Binding-site contacts:
Ligand atom O16 contacts residue GLN69 of chain 1.C at 3.6 Å.
Ligand atom S11 contacts residue ASN64 of chain 1.C at 3.7 Å.
Ligand atom O8 contacts residue HIS117 of chain 1.C at 3.7 Å.
Ligand atom N10 contacts residue THR198 of chain 1.C at 2.6 Å (h-bond).
Ligand atom O8 contacts residue HIS92 of chain 1.C at 3.3 Å.
Ligand atom C6 contacts residue HIS92 of chain 1.C at 3.7 Å.
Ligand atom F12 contacts residue HIS94 of chain 1.C at 3.0 Å.
Ligand atom N10 contacts residue HIS94 of chain 1.C at 3.4 Å (h-bond).
Ligand atom O16 contacts residue GLN90 of chain 1.C at 3.3 Å (h-bond).
Ligand atom O17 contacts residue GLN90 of chain 1.C at 3.5 Å (h-bond).
Ligand atom N10 contacts residue HIS117 of chain 1.C at 3.2 Å (h-bond).
Ligand atom N10 contacts residue HIS92 of chain 1.C at 3.5 Å (h-bond).
Ligand atom C25 contacts residue VAL128 of chain 1.C at 3.4 Å (hydrophobic).
Ligand atom C5 contacts residue HIS92 of chain 1.C at 3.4 Å.
Ligand atom O8 contacts residue ZN1 of chain 1.I at 3.1 Å.
Ligand atom O9 contacts residue THR198 of chain 1.C at 2.8 Å (h-bond).
Ligand atom F12 contacts residue THR198 of chain 1.C at 3.4 Å.
Ligand atom C24 contacts residue LEU197 of chain 1.C at 3.7 Å (hydrophobic).
Ligand atom N10 contacts residue ZN1 of chain 1.I at 2.0 Å.
Ligand atom S7 contacts residue HIS92 of chain 1.C at 3.7 Å.
Ligand atom C18 contacts residue THR199 of chain 1.C at 3.7 Å.
Ligand atom C2 contacts residue THR199 of chain 1.C at 3.7 Å.
Ligand atom C3 contacts residue ZN1 of chain 1.I at 3.3 Å.
Ligand atom C4 contacts residue HIS92 of chain 1.C at 3.2 Å.
Ligand atom C3 contacts residue THR199 of chain 1.C at 3.6 Å.
Ligand atom F12 contacts residue THR199 of chain 1.C at 3.3 Å.
Ligand atom O17 contacts residue ASN64 of chain 1.C at 3.1 Å (h-bond).
Ligand atom F13 contacts residue THR199 of chain 1.C at 3.7 Å.
Ligand atom C4 contacts residue ZN1 of chain 1.I at 3.4 Å.
Ligand atom C15 contacts residue ASN64 of chain 1.C at 3.2 Å.
Ligand atom F20 contacts residue LEU197 of chain 1.C at 3.6 Å.
Ligand atom S7 contacts residue THR198 of chain 1.C at 3.7 Å.
Ligand atom F20 contacts residue VAL119 of chain 1.C at 3.5 Å.
Ligand atom N10 contacts residue GLU104 of chain 1.C at 3.4 Å (salt-bridge).
Ligand atom S7 contacts residue ZN1 of chain 1.I at 3.0 Å.
Ligand atom C3 contacts residue HIS92 of chain 1.C at 3.0 Å.
Ligand atom F12 contacts residue HIS92 of chain 1.C at 3.2 Å.
Ligand atom C2 contacts residue HIS92 of chain 1.C at 3.6 Å.
Ligand atom F12 contacts residue ZN1 of chain 1.I at 2.8 Å.
Ligand atom O9 contacts residue LEU197 of chain 1.C at 3.2 Å.

The small molecule below binds the protein below.
Small molecule (SMILES): NS(=O)(=O)c1c(F)c(F)c(S(=O)(=O)CCO)c(NC2CCCCCCC2)c1F

Sequence of chain 1.C:
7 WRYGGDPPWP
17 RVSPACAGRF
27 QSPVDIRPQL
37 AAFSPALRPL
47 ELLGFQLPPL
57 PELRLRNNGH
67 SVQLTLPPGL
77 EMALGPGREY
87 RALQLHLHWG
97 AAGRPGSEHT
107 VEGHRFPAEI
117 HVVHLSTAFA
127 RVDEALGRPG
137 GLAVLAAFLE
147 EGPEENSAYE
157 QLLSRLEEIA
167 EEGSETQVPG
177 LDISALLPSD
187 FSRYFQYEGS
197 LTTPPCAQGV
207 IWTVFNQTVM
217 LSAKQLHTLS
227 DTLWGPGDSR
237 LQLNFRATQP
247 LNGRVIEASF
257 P